Sequence of chain 1.D:
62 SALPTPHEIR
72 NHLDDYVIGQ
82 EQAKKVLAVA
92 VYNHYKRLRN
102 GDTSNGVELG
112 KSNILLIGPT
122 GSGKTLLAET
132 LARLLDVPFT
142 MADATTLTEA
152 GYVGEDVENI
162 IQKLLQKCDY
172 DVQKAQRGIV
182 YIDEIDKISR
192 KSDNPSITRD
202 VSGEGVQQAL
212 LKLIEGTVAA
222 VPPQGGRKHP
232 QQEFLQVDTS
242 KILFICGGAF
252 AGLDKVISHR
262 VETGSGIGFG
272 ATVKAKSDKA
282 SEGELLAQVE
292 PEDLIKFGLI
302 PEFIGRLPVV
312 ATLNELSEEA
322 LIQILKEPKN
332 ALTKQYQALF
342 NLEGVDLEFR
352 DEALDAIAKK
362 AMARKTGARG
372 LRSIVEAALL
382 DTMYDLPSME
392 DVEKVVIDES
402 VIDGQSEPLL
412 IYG

Sequence of chain 1.C:
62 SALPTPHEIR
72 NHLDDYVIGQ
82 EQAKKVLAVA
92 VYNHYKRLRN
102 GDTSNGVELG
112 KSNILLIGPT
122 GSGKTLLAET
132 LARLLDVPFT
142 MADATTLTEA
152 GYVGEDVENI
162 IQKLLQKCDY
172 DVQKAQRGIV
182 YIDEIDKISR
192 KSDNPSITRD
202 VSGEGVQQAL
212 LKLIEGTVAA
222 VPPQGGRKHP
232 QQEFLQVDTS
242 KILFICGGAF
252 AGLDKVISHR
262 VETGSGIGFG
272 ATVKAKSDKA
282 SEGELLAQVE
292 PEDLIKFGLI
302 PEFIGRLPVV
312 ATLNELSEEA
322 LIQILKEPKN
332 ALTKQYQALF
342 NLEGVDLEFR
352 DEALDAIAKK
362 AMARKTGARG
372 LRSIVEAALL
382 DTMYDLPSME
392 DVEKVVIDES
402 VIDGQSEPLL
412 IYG

Binding-site contacts:
Ligand atom PA contacts residue LYS125 of chain 1.C at 3.6 Å.
Ligand atom O3G contacts residue THR126 of chain 1.C at 2.9 Å (h-bond).
Ligand atom N7 contacts residue GLY124 of chain 1.C at 3.0 Å (h-bond).
Ligand atom C8 contacts residue GLY124 of chain 1.C at 3.2 Å.
Ligand atom O1A contacts residue GLY124 of chain 1.C at 2.5 Å (h-bond).
Ligand atom S1G contacts residue ARG307 of chain 1.D at 2.9 Å (salt-bridge).
Ligand atom C6 contacts residue ILE325 of chain 1.C at 3.4 Å (hydrophobic).
Ligand atom O2B contacts residue GLY122 of chain 1.C at 2.6 Å (h-bond).
Ligand atom O1B contacts residue LYS125 of chain 1.C at 2.3 Å (salt-bridge).
Ligand atom O1A contacts residue GLY122 of chain 1.C at 3.3 Å.
Ligand atom O5' contacts residue ARG370 of chain 1.C at 3.5 Å (salt-bridge).
Ligand atom N9 contacts residue ALA369 of chain 1.C at 3.4 Å.
Ligand atom PG contacts residue THR126 of chain 1.C at 3.5 Å.
Ligand atom N1 contacts residue ILE325 of chain 1.C at 3.1 Å.
Ligand atom N7 contacts residue SER123 of chain 1.C at 3.2 Å.
Ligand atom C2 contacts residue LEU127 of chain 1.C at 3.3 Å (hydrophobic).
Ligand atom O1A contacts residue SER123 of chain 1.C at 2.8 Å (h-bond).
Ligand atom O2B contacts residue THR121 of chain 1.C at 3.2 Å (h-bond).
Ligand atom O2G contacts residue ARG370 of chain 1.C at 2.9 Å (salt-bridge).
Ligand atom O3G contacts residue ASP184 of chain 1.C at 2.6 Å (salt-bridge).
Ligand atom O2G contacts residue THR126 of chain 1.C at 3.0 Å (h-bond).
Ligand atom O2A contacts residue LEU127 of chain 1.C at 3.0 Å (h-bond).
Ligand atom O2A contacts residue GLY124 of chain 1.C at 3.2 Å.
Ligand atom N6 contacts residue ILE79 of chain 1.C at 3.4 Å (h-bond).
Ligand atom PB contacts residue GLY122 of chain 1.C at 3.5 Å.
Ligand atom C1' contacts residue ALA369 of chain 1.C at 3.5 Å (hydrophobic).
Ligand atom N6 contacts residue VAL78 of chain 1.C at 3.5 Å.
Ligand atom O2A contacts residue THR126 of chain 1.C at 2.4 Å (h-bond).
Ligand atom O2B contacts residue ARG370 of chain 1.C at 2.6 Å (salt-bridge).
Ligand atom O2G contacts residue ARG307 of chain 1.D at 3.4 Å (salt-bridge).
Ligand atom O1B contacts residue GLY122 of chain 1.C at 3.3 Å (h-bond).
Ligand atom S1G contacts residue GLU185 of chain 1.C at 3.1 Å (salt-bridge).
Ligand atom O2A contacts residue LYS125 of chain 1.C at 3.0 Å (salt-bridge).
Ligand atom C8 contacts residue GLY122 of chain 1.C at 3.2 Å.
Ligand atom O1B contacts residue PRO120 of chain 1.C at 3.4 Å (h-bond).
Ligand atom PB contacts residue LYS125 of chain 1.C at 3.5 Å.
Ligand atom O3G contacts residue GLU185 of chain 1.C at 3.4 Å (salt-bridge).
Ligand atom N3 contacts residue LEU127 of chain 1.C at 3.3 Å.
Ligand atom O1A contacts residue LYS125 of chain 1.C at 3.1 Å (salt-bridge).
Ligand atom O3A contacts residue THR126 of chain 1.C at 3.1 Å (h-bond).

A protein and the small-molecule ligand that binds it are described below.
Small molecule (SMILES): Nc1ncnc2c1ncn2[C@@H]1O[C@H](COP(=O)(O)OP(=O)(O)OP(O)(O)=S)[C@@H](O)[C@H]1O